Binding-site contacts:
Ligand atom C5' contacts residue PRO204 of chain 1.Y at 4.5 Å (hydrophobic).
Ligand atom N4 contacts residue PRO204 of chain 1.Y at 4.2 Å.
Ligand atom N4 contacts residue VAL203 of chain 1.Y at 3.4 Å (h-bond).
Ligand atom C5 contacts residue ASP202 of chain 1.Y at 3.1 Å.
Ligand atom C5 contacts residue PRO204 of chain 1.Y at 3.6 Å (hydrophobic).
Ligand atom C2' contacts residue PRO204 of chain 1.Y at 4.0 Å (hydrophobic).
Ligand atom C4 contacts residue ASP202 of chain 1.Y at 3.0 Å.
Ligand atom N1 contacts residue PRO204 of chain 1.Y at 4.2 Å.
Ligand atom N4 contacts residue ASP202 of chain 1.Y at 2.4 Å (salt-bridge).
Ligand atom O2 contacts residue DA1 of chain 1.FD at 3.4 Å (h-bond).
Ligand atom O3' contacts residue DA1 of chain 1.FD at 1.6 Å.
Ligand atom C2 contacts residue PRO204 of chain 1.Y at 4.3 Å (hydrophobic).
Ligand atom N3 contacts residue PRO204 of chain 1.Y at 4.0 Å.
Ligand atom C2' contacts residue DA1 of chain 1.FD at 2.9 Å.
Ligand atom C6 contacts residue PRO204 of chain 1.Y at 3.9 Å (hydrophobic).
Ligand atom C3' contacts residue DA1 of chain 1.FD at 2.6 Å.
Ligand atom N3 contacts residue ASP202 of chain 1.Y at 4.2 Å.
Ligand atom C4 contacts residue PRO204 of chain 1.Y at 3.8 Å (hydrophobic).
Ligand atom C4' contacts residue DA1 of chain 1.FD at 4.0 Å.
Ligand atom C5 contacts residue VAL203 of chain 1.Y at 3.8 Å (hydrophobic).
Ligand atom C4 contacts residue VAL203 of chain 1.Y at 4.1 Å (hydrophobic).
Ligand atom C1' contacts residue DA1 of chain 1.FD at 3.9 Å.
Ligand atom C2 contacts residue DA1 of chain 1.FD at 4.2 Å.
Ligand atom C6 contacts residue ASP202 of chain 1.Y at 4.3 Å.

A small-molecule ligand and the protein it binds are described below.
Small molecule (SMILES): Nc1ccn([C@H]2C[C@H](O)[C@@H](COP(=O)(O)O)O2)c(=O)n1

Sequence of chain 1.Y:
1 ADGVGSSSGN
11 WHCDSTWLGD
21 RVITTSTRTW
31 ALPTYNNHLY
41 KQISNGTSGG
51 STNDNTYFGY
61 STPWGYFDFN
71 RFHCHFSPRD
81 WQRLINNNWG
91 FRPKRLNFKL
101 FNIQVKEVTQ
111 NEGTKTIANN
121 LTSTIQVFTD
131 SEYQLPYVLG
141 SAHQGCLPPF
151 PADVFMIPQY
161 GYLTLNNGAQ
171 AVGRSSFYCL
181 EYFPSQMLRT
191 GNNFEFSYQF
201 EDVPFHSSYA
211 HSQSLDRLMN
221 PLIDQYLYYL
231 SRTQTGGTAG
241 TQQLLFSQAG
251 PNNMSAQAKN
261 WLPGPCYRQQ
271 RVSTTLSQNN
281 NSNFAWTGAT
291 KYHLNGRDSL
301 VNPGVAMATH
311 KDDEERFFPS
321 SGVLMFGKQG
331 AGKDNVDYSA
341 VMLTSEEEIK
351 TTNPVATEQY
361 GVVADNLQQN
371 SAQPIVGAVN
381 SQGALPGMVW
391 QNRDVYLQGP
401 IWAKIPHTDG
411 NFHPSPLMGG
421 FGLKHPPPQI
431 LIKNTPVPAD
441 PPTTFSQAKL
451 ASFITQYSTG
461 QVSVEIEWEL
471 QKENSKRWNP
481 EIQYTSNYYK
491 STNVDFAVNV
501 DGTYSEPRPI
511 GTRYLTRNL